Binding-site contacts:
Ligand atom C4 contacts residue TYR191 of chain 2.B at 4.5 Å (hydrophobic).
Ligand atom O1 contacts residue TYR191 of chain 2.B at 4.4 Å.
Ligand atom O1 contacts residue SER144 of chain 2.B at 3.1 Å (h-bond).
Ligand atom C2 contacts residue TYR159 of chain 2.B at 4.3 Å (hydrophobic).
Ligand atom C4 contacts residue MET200 of chain 2.B at 4.3 Å (hydrophobic).
Ligand atom C2 contacts residue ASN151 of chain 2.B at 4.0 Å.
Ligand atom C1 contacts residue ASN151 of chain 2.B at 3.9 Å.
Ligand atom O2 contacts residue NAD1 of chain 2.J at 2.7 Å (h-bond).
Ligand atom O2 contacts residue TYR191 of chain 2.B at 3.9 Å.
Ligand atom C1 contacts residue NAD1 of chain 2.J at 3.9 Å.
Ligand atom O1 contacts residue ASN151 of chain 2.B at 3.0 Å (h-bond).
Ligand atom O1 contacts residue NAD1 of chain 2.J at 4.4 Å.
Ligand atom O1 contacts residue MET145 of chain 2.B at 3.7 Å.
Ligand atom O1 contacts residue SER146 of chain 2.B at 2.8 Å (h-bond).
Ligand atom C4 contacts residue ASN151 of chain 2.B at 4.5 Å.
Ligand atom C3 contacts residue TYR159 of chain 2.B at 4.0 Å (hydrophobic).
Ligand atom C1 contacts residue SER146 of chain 2.B at 3.4 Å.
Ligand atom C1 contacts residue TYR159 of chain 2.B at 3.4 Å (hydrophobic).
Ligand atom C4 contacts residue GLN154 of chain 2.B at 3.9 Å.
Ligand atom O1 contacts residue TYR159 of chain 2.B at 4.2 Å.
Ligand atom O2 contacts residue THR197 of chain 2.B at 3.8 Å.
Ligand atom C2 contacts residue TYR191 of chain 2.B at 3.9 Å (hydrophobic).
Ligand atom C1 contacts residue SER144 of chain 2.B at 3.3 Å.
Ligand atom C5 contacts residue GLN154 of chain 2.B at 4.0 Å.
Ligand atom C2 contacts residue NAD1 of chain 2.J at 4.2 Å.
Ligand atom C5 contacts residue ALA156 of chain 2.B at 4.5 Å (hydrophobic).
Ligand atom C5 contacts residue MET160 of chain 2.B at 4.4 Å (hydrophobic).

Sequence of chain 2.B:
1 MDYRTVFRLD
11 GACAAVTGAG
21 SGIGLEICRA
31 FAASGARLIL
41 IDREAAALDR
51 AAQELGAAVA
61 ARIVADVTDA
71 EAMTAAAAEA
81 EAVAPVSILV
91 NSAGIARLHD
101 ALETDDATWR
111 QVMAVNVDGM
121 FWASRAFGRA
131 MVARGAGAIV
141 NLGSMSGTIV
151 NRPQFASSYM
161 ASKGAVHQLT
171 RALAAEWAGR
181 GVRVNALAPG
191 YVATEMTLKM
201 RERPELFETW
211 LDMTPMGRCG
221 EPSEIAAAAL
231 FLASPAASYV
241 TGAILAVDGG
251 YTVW

The small molecule below binds the protein below.
Small molecule (SMILES): CCC[C@H](O)CO